A small-molecule ligand and the protein it binds are described below.
Small molecule (SMILES): CC(=O)N[C@H]1[C@H](O[C@H]2[C@H](O)[C@@H](NC(C)=O)CO[C@@H]2CO)O[C@H](CO)[C@@H](O)[C@@H]1O

Sequence of chain 1.A:
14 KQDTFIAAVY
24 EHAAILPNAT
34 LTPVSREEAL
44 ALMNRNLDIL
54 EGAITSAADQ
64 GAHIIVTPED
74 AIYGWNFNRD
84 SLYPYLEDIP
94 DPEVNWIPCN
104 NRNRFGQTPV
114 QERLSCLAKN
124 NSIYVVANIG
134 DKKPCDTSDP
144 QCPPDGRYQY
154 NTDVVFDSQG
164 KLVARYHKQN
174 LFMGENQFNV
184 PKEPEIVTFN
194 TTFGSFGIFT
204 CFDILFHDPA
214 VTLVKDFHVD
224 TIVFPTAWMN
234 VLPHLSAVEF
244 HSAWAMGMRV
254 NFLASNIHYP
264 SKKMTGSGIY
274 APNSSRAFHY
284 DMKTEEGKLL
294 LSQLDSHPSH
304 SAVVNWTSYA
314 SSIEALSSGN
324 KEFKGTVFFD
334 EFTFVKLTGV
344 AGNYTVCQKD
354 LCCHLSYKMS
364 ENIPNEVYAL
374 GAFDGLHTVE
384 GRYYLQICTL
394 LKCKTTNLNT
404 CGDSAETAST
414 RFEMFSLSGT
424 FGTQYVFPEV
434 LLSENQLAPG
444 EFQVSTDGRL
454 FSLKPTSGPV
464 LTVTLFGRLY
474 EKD

Binding-site contacts:
Ligand atom C6 contacts residue TYR360 of chain 1.A at 3.5 Å (hydrophobic).
Ligand atom C7 contacts residue MET417 of chain 1.A at 4.5 Å (hydrophobic).
Ligand atom C3 contacts residue ASN346 of chain 1.A at 3.8 Å.
Ligand atom C1 contacts residue SER359 of chain 1.A at 3.5 Å.
Ligand atom C7 contacts residue ASN346 of chain 1.A at 3.7 Å.
Ligand atom N2 contacts residue MET417 of chain 1.A at 4.2 Å.
Ligand atom O5 contacts residue TYR360 of chain 1.A at 4.2 Å.
Ligand atom N2 contacts residue ASN346 of chain 1.A at 2.8 Å (h-bond).
Ligand atom C4 contacts residue ASN346 of chain 1.A at 4.3 Å.
Ligand atom C6 contacts residue MET417 of chain 1.A at 4.1 Å (hydrophobic).
Ligand atom C8 contacts residue SER359 of chain 1.A at 3.5 Å.
Ligand atom O6 contacts residue ALA344 of chain 1.A at 3.9 Å.
Ligand atom O3 contacts residue MET417 of chain 1.A at 3.9 Å.
Ligand atom N2 contacts residue SER359 of chain 1.A at 3.8 Å.
Ligand atom C8 contacts residue TYR312 of chain 1.A at 3.7 Å (hydrophobic).
Ligand atom C2 contacts residue ASN346 of chain 1.A at 2.5 Å.
Ligand atom C1 contacts residue GLY345 of chain 1.A at 4.0 Å.
Ligand atom O7 contacts residue ASN346 of chain 1.A at 4.5 Å.
Ligand atom O6 contacts residue LYS361 of chain 1.A at 4.0 Å.
Ligand atom C8 contacts residue ASN346 of chain 1.A at 4.4 Å.
Ligand atom C1 contacts residue ASN346 of chain 1.A at 1.4 Å.
Ligand atom O5 contacts residue GLY345 of chain 1.A at 3.5 Å (h-bond).
Ligand atom C7 contacts residue SER359 of chain 1.A at 3.9 Å.
Ligand atom C5 contacts residue ASN346 of chain 1.A at 3.7 Å.
Ligand atom O6 contacts residue GLY345 of chain 1.A at 4.2 Å.
Ligand atom C3 contacts residue MET417 of chain 1.A at 4.5 Å (hydrophobic).
Ligand atom O5 contacts residue ASN346 of chain 1.A at 2.4 Å (h-bond).
Ligand atom C2 contacts residue MET417 of chain 1.A at 3.9 Å (hydrophobic).
Ligand atom O7 contacts residue LEU319 of chain 1.A at 3.9 Å.
Ligand atom C7 contacts residue LEU319 of chain 1.A at 4.3 Å (hydrophobic).
Ligand atom C5 contacts residue SER359 of chain 1.A at 4.4 Å.
Ligand atom C2 contacts residue SER359 of chain 1.A at 3.4 Å.
Ligand atom O5 contacts residue SER359 of chain 1.A at 3.4 Å.
Ligand atom O6 contacts residue TYR360 of chain 1.A at 2.8 Å (h-bond).